A small-molecule ligand and the protein it binds are described below.
Small molecule (SMILES): CC(C)[C@H](NC(=O)[C@@H]1CCCN1C(=O)[C@H](CO)NC(=O)[C@H](COP(=O)(O)O)NC(=O)[C@H](CC(N)=O)NC(=O)[C@H](C)NC(=O)[C@H](CC(N)=O)NC(=O)[C@@H](N)CCCCN)C(=O)O

Binding-site contacts:
Ligand atom CA contacts residue GLU187 of chain 1.A at 3.6 Å.
Ligand atom C contacts residue ASN180 of chain 1.A at 3.6 Å.
Ligand atom CB contacts residue GLU187 of chain 1.A at 3.0 Å.
Ligand atom O2P contacts residue ARG61 of chain 1.A at 2.9 Å (salt-bridge).
Ligand atom CB contacts residue ASN180 of chain 1.A at 3.3 Å.
Ligand atom O contacts residue ASN231 of chain 1.A at 2.9 Å (h-bond).
Ligand atom C contacts residue LYS127 of chain 1.A at 3.5 Å.
Ligand atom CG contacts residue ASN231 of chain 1.A at 3.7 Å.
Ligand atom O3P contacts residue TYR135 of chain 1.A at 2.5 Å (h-bond).
Ligand atom O1P contacts residue ARG61 of chain 1.A at 3.0 Å (salt-bridge).
Ligand atom O3P contacts residue ARG134 of chain 1.A at 2.8 Å (salt-bridge).
Ligand atom CB contacts residue ASN231 of chain 1.A at 3.4 Å.
Ligand atom OXT contacts residue LYS127 of chain 1.A at 2.8 Å (salt-bridge).
Ligand atom P contacts residue ARG61 of chain 1.A at 3.7 Å.
Ligand atom O contacts residue LEU179 of chain 1.A at 3.7 Å.
Ligand atom CG2 contacts residue SER50 of chain 1.A at 3.6 Å.
Ligand atom O contacts residue LYS54 of chain 1.A at 3.2 Å.
Ligand atom CG2 contacts residue ASN47 of chain 1.A at 3.2 Å.
Ligand atom ND2 contacts residue ASP230 of chain 1.A at 3.5 Å.
Ligand atom C contacts residue LEU179 of chain 1.A at 3.5 Å (hydrophobic).
Ligand atom N contacts residue GLU187 of chain 1.A at 3.1 Å (salt-bridge).
Ligand atom N contacts residue ASN231 of chain 1.A at 2.9 Å (h-bond).
Ligand atom N contacts residue ASN180 of chain 1.A at 2.8 Å (h-bond).
Ligand atom CA contacts residue ASN231 of chain 1.A at 3.6 Å.
Ligand atom O contacts residue VAL183 of chain 1.A at 3.3 Å.
Ligand atom CA contacts residue GLU187 of chain 1.A at 3.7 Å.
Ligand atom O1P contacts residue ARG134 of chain 1.A at 2.8 Å (salt-bridge).
Ligand atom C contacts residue SER50 of chain 1.A at 3.4 Å.
Ligand atom CB contacts residue ASN231 of chain 1.A at 3.8 Å.
Ligand atom C contacts residue GLU187 of chain 1.A at 3.3 Å.
Ligand atom OG contacts residue GLY176 of chain 1.A at 3.7 Å.
Ligand atom O contacts residue SER50 of chain 1.A at 2.5 Å (h-bond).
Ligand atom N contacts residue LEU179 of chain 1.A at 3.5 Å.
Ligand atom O contacts residue LYS127 of chain 1.A at 3.3 Å (salt-bridge).
Ligand atom CB contacts residue GLU187 of chain 1.A at 3.1 Å.
Ligand atom CA contacts residue ASN180 of chain 1.A at 3.4 Å.
Ligand atom ND2 contacts residue ASN231 of chain 1.A at 3.0 Å (h-bond).
Ligand atom CA contacts residue ASN180 of chain 1.A at 3.7 Å.
Ligand atom CA contacts residue SER50 of chain 1.A at 3.8 Å.
Ligand atom CB contacts residue ASN180 of chain 1.A at 3.4 Å.

Sequence of chain 1.A:
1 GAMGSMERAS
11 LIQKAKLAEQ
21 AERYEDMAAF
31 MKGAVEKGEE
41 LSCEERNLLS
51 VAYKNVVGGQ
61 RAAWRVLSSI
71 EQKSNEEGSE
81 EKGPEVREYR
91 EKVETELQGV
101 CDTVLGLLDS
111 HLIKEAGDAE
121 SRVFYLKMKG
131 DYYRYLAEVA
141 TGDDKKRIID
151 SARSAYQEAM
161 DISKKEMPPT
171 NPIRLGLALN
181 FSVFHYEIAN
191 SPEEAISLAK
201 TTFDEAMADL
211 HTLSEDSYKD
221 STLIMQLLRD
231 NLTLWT